Sequence of chain 1.A:
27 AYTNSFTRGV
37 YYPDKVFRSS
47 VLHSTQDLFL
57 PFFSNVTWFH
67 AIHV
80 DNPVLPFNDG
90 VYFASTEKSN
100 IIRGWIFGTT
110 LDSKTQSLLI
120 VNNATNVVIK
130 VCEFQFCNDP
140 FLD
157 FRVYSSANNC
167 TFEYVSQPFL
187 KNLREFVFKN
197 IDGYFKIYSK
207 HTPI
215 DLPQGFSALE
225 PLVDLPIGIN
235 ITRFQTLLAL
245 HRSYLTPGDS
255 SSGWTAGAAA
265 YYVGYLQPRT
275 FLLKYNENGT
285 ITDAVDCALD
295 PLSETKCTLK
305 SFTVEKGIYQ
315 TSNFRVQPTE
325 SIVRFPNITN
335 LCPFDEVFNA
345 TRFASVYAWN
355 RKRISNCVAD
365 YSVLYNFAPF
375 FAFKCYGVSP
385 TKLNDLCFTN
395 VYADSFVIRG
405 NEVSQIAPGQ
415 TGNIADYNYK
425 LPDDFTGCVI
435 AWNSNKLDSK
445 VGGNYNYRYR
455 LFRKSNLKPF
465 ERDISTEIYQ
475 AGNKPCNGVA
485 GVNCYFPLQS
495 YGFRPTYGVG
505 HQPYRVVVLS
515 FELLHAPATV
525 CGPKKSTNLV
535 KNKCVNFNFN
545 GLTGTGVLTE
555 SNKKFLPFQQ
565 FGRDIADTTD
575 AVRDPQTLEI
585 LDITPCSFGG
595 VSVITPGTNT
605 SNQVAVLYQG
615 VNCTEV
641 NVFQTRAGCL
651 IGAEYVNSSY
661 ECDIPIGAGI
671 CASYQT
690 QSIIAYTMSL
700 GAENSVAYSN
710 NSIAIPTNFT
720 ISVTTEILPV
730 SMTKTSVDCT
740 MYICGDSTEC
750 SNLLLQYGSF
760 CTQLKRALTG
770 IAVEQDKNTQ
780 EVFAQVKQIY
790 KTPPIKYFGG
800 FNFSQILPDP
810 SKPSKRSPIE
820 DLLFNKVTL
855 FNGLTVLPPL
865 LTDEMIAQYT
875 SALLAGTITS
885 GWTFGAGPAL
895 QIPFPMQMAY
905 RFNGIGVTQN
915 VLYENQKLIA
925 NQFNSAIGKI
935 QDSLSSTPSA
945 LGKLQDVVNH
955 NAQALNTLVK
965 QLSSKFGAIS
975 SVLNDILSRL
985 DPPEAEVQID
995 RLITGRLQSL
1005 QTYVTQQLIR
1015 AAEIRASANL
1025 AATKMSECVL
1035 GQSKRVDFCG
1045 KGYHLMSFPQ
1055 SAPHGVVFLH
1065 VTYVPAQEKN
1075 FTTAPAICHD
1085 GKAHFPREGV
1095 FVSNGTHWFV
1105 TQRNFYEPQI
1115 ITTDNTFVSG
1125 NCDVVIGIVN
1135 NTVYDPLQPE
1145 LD

Binding-site contacts:
Ligand atom C6 contacts residue PHE1103 of chain 1.A at 3.8 Å (hydrophobic).
Ligand atom C3 contacts residue ASN1098 of chain 1.A at 3.1 Å.
Ligand atom C8 contacts residue THR1100 of chain 1.A at 4.4 Å.
Ligand atom C2 contacts residue HIS1101 of chain 1.A at 4.0 Å.
Ligand atom O7 contacts residue ASN1098 of chain 1.A at 2.8 Å (h-bond).
Ligand atom O3 contacts residue ASN1098 of chain 1.A at 2.4 Å (h-bond).
Ligand atom C7 contacts residue THR1100 of chain 1.A at 4.5 Å.
Ligand atom C1 contacts residue HIS1101 of chain 1.A at 3.1 Å.
Ligand atom N2 contacts residue THR1100 of chain 1.A at 3.8 Å.
Ligand atom C2 contacts residue THR1100 of chain 1.A at 3.9 Å.
Ligand atom C2 contacts residue ASN1098 of chain 1.A at 3.2 Å.
Ligand atom C7 contacts residue ASN1098 of chain 1.A at 3.7 Å.
Ligand atom C4 contacts residue ASN1098 of chain 1.A at 3.3 Å.
Ligand atom O5 contacts residue ASN1098 of chain 1.A at 4.5 Å.
Ligand atom O6 contacts residue PHE1103 of chain 1.A at 4.3 Å.
Ligand atom C1 contacts residue THR1100 of chain 1.A at 3.7 Å.
Ligand atom O4 contacts residue ASN1098 of chain 1.A at 4.1 Å.
Ligand atom N2 contacts residue ASN1098 of chain 1.A at 3.9 Å.
Ligand atom C1 contacts residue ASN1098 of chain 1.A at 4.4 Å.
Ligand atom O5 contacts residue HIS1101 of chain 1.A at 3.3 Å (h-bond).

The protein below binds the small molecule below.
Small molecule (SMILES): CC(=O)N[C@@H]1[C@@H](O)[C@H](O)[C@@H](CO)O[C@H]1O